A protein and the small-molecule ligand that binds it are described below.
Small molecule (SMILES): CC(=O)N[C@@H]1[C@@H](O)[C@H](O)[C@@H](CO)O[C@H]1O

Sequence of chain 1.E:
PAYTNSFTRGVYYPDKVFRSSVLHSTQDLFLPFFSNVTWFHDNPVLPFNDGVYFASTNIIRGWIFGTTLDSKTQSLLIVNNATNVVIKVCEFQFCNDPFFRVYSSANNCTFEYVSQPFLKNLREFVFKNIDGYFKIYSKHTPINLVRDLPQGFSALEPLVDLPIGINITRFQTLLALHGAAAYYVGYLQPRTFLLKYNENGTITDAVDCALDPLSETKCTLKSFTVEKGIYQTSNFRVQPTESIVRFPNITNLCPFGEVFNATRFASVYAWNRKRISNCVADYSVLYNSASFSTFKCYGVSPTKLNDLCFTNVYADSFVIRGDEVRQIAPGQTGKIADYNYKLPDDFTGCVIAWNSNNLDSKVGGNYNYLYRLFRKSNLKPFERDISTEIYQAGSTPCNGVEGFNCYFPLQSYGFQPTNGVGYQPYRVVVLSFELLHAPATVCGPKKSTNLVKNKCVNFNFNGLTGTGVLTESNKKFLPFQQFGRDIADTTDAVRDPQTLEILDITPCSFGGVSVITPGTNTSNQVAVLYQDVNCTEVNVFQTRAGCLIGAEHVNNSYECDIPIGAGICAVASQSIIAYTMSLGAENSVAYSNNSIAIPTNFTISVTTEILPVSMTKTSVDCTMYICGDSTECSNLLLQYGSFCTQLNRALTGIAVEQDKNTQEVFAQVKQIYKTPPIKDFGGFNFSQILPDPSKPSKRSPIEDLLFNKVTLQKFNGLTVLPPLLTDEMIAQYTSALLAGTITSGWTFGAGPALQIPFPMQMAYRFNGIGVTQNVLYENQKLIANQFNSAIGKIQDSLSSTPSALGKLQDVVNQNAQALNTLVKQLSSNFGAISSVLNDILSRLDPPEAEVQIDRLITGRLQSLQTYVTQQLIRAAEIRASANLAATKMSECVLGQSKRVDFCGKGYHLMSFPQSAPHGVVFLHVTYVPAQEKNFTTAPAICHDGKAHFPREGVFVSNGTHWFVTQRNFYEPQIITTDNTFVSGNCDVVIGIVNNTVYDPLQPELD

Binding-site contacts:
Ligand atom O5 contacts residue ASN1083 of chain 1.E at 2.4 Å (h-bond).
Ligand atom C5 contacts residue ASN1083 of chain 1.E at 3.7 Å.
Ligand atom C3 contacts residue ASN1083 of chain 1.E at 3.8 Å.
Ligand atom O5 contacts residue HIS1086 of chain 1.E at 4.0 Å.
Ligand atom C1 contacts residue THR1085 of chain 1.E at 4.1 Å.
Ligand atom C1 contacts residue HIS1086 of chain 1.E at 4.3 Å.
Ligand atom C5 contacts residue HIS1086 of chain 1.E at 3.4 Å.
Ligand atom C1 contacts residue ASN1083 of chain 1.E at 1.4 Å.
Ligand atom C4 contacts residue ASN1083 of chain 1.E at 4.2 Å.
Ligand atom C8 contacts residue ASN1083 of chain 1.E at 4.3 Å.
Ligand atom C5 contacts residue THR1085 of chain 1.E at 4.4 Å.
Ligand atom O4 contacts residue HIS1086 of chain 1.E at 4.2 Å.
Ligand atom C6 contacts residue PHE1088 of chain 1.E at 4.2 Å (hydrophobic).
Ligand atom N2 contacts residue ASN1083 of chain 1.E at 2.9 Å (h-bond).
Ligand atom C6 contacts residue HIS1086 of chain 1.E at 3.8 Å.
Ligand atom C2 contacts residue ASN1083 of chain 1.E at 2.4 Å.
Ligand atom C4 contacts residue HIS1086 of chain 1.E at 4.5 Å.
Ligand atom O7 contacts residue ASN1083 of chain 1.E at 3.7 Å.
Ligand atom C7 contacts residue ASN1083 of chain 1.E at 3.5 Å.
Ligand atom O5 contacts residue PHE1088 of chain 1.E at 4.2 Å.